Sequence of chain 1.B:
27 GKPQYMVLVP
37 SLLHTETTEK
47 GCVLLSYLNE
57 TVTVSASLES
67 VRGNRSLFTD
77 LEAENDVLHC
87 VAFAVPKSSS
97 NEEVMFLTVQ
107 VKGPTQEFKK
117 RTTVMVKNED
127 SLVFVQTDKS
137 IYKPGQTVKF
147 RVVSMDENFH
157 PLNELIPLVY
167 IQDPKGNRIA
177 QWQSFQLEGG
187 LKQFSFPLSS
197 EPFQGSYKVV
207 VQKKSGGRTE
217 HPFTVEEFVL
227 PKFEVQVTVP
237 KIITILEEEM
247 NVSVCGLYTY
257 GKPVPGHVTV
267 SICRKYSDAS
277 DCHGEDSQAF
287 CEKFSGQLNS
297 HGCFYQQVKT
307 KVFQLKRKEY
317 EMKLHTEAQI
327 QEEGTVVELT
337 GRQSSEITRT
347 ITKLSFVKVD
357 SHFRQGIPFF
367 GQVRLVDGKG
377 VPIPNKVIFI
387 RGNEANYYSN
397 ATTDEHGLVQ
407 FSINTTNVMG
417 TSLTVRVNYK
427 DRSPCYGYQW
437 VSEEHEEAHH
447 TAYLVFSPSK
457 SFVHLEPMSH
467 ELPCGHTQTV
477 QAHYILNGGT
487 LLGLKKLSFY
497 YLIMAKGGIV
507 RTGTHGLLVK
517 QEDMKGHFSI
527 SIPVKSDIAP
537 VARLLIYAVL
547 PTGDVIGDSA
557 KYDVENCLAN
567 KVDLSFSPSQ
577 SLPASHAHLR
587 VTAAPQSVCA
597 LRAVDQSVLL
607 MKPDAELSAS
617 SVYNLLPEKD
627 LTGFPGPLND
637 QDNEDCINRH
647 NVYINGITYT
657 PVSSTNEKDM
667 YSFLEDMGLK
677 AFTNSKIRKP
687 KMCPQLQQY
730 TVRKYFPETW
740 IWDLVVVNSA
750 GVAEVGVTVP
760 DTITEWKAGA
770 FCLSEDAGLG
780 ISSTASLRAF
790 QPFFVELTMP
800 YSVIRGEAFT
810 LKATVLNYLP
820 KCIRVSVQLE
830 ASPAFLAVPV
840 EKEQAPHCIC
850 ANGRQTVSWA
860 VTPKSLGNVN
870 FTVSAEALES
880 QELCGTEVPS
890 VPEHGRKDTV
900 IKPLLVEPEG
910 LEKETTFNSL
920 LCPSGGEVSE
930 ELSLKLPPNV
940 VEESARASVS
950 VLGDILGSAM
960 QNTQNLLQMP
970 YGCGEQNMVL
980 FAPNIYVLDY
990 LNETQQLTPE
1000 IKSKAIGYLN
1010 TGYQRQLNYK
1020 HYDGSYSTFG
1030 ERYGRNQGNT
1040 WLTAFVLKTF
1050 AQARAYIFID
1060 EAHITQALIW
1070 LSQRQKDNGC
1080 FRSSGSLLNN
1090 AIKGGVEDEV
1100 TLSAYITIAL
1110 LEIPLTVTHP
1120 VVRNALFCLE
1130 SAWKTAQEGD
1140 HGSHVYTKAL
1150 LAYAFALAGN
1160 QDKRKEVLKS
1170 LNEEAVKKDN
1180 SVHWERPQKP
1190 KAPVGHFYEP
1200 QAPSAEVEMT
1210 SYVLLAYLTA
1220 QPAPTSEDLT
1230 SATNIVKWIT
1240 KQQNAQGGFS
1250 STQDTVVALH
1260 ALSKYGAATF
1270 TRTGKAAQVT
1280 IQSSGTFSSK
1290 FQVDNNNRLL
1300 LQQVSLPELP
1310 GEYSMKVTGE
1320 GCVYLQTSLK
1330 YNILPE

This protein binds this small molecule.
Small molecule (SMILES): CC(=O)N[C@@H]1[C@@H](O)[C@H](O)[C@@H](CO)O[C@H]1O

Binding-site contacts:
Ligand atom C5 contacts residue ASN70 of chain 1.B at 3.7 Å.
Ligand atom C7 contacts residue ASN70 of chain 1.B at 3.9 Å.
Ligand atom C4 contacts residue ASN70 of chain 1.B at 4.1 Å.
Ligand atom O5 contacts residue ASN70 of chain 1.B at 2.4 Å (h-bond).
Ligand atom C3 contacts residue ASN70 of chain 1.B at 3.7 Å.
Ligand atom O7 contacts residue ASN70 of chain 1.B at 4.0 Å.
Ligand atom C1 contacts residue ASN70 of chain 1.B at 1.4 Å.
Ligand atom N2 contacts residue ASN70 of chain 1.B at 3.0 Å (h-bond).
Ligand atom C8 contacts residue ASN70 of chain 1.B at 3.9 Å.
Ligand atom C2 contacts residue ASN70 of chain 1.B at 2.4 Å.